This small molecule binds to this protein.
Small molecule (SMILES): CC(=O)N[C@@H]1[C@@H](O)[C@H](O)[C@@H](CO)O[C@H]1O

Binding-site contacts:
Ligand atom C4 contacts residue ASN6 of chain 1.C at 4.3 Å.
Ligand atom C3 contacts residue ASN6 of chain 1.C at 3.8 Å.
Ligand atom C8 contacts residue ASN6 of chain 1.C at 3.7 Å.
Ligand atom N2 contacts residue ASN6 of chain 1.C at 3.0 Å (h-bond).
Ligand atom O7 contacts residue SER7 of chain 1.C at 4.4 Å.
Ligand atom C2 contacts residue ASN6 of chain 1.C at 2.5 Å.
Ligand atom C8 contacts residue SER7 of chain 1.C at 4.4 Å.
Ligand atom C5 contacts residue ASN6 of chain 1.C at 3.7 Å.
Ligand atom C1 contacts residue ASN6 of chain 1.C at 1.5 Å.
Ligand atom C7 contacts residue ASN6 of chain 1.C at 3.3 Å.
Ligand atom O7 contacts residue ASN6 of chain 1.C at 4.0 Å.
Ligand atom O5 contacts residue ASN6 of chain 1.C at 2.4 Å (h-bond).

Sequence of chain 1.C:
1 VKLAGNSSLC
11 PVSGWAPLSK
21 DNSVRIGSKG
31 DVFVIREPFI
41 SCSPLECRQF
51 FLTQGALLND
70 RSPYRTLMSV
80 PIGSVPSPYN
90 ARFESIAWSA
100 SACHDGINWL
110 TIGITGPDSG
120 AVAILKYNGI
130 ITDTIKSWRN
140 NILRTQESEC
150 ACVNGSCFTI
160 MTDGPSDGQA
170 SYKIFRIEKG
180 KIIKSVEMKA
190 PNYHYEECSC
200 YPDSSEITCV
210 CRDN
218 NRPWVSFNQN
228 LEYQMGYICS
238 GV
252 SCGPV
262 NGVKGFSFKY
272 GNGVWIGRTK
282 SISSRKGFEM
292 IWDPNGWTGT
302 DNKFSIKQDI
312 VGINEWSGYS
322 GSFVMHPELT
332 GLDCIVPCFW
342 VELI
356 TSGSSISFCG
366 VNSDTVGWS